Sequence of chain 1.A:
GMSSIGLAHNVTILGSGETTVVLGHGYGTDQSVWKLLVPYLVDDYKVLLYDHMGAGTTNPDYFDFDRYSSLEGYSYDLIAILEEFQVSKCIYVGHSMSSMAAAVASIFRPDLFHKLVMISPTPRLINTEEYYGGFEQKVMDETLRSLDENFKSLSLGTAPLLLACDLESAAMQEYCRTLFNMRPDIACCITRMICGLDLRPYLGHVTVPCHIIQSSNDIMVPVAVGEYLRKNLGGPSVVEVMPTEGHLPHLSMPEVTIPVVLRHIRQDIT

The small molecule below binds the protein below.
Small molecule (SMILES): CCOc1ccc(CN2CCN(C/C=C/c3ccc(OC)cc3)CC2CCO)cc1

Binding-site contacts:
Ligand atom O26 contacts residue LEU154 of chain 1.A at 3.8 Å.
Ligand atom C17 contacts residue THR143 of chain 1.A at 3.7 Å.
Ligand atom C21 contacts residue MET140 of chain 1.A at 3.8 Å (hydrophobic).
Ligand atom C19 contacts residue HIS247 of chain 1.A at 4.0 Å.
Ligand atom C22 contacts residue ILE194 of chain 1.A at 3.1 Å (hydrophobic).
Ligand atom C17 contacts residue MET140 of chain 1.A at 3.6 Å (hydrophobic).
Ligand atom O26 contacts residue GOL1 of chain 1.C at 3.8 Å.
Ligand atom C16 contacts residue GOL1 of chain 1.C at 3.5 Å.
Ligand atom C19 contacts residue SER96 of chain 1.A at 3.7 Å.
Ligand atom C23 contacts residue SER96 of chain 1.A at 3.2 Å.
Ligand atom O24 contacts residue THR122 of chain 1.A at 3.3 Å (h-bond).
Ligand atom C08 contacts residue ILE194 of chain 1.A at 3.8 Å (hydrophobic).
Ligand atom C11 contacts residue ILE194 of chain 1.A at 3.8 Å (hydrophobic).
Ligand atom C28 contacts residue PHE135 of chain 1.A at 3.9 Å (hydrophobic).
Ligand atom C03 contacts residue THR191 of chain 1.A at 4.0 Å.
Ligand atom C10 contacts residue THR143 of chain 1.A at 4.0 Å.
Ligand atom O26 contacts residue THR158 of chain 1.A at 2.6 Å (h-bond).
Ligand atom C15 contacts residue PHE135 of chain 1.A at 3.7 Å (hydrophobic).
Ligand atom C20 contacts residue PHE135 of chain 1.A at 4.0 Å (hydrophobic).
Ligand atom C09 contacts residue MET220 of chain 1.A at 3.9 Å (hydrophobic).
Ligand atom C27 contacts residue THR158 of chain 1.A at 3.3 Å.
Ligand atom C29 contacts residue ILE194 of chain 1.A at 3.6 Å (hydrophobic).
Ligand atom C06 contacts residue CYS195 of chain 1.A at 3.9 Å (hydrophobic).
Ligand atom C11 contacts residue MET220 of chain 1.A at 3.8 Å (hydrophobic).
Ligand atom O25 contacts residue PHE135 of chain 1.A at 3.5 Å.
Ligand atom C29 contacts residue THR122 of chain 1.A at 3.5 Å.
Ligand atom C20 contacts residue GOL1 of chain 1.C at 3.3 Å.
Ligand atom C18 contacts residue ILE194 of chain 1.A at 3.6 Å (hydrophobic).
Ligand atom C28 contacts residue GOL1 of chain 1.C at 3.8 Å.
Ligand atom C29 contacts residue LEU197 of chain 1.A at 3.9 Å (hydrophobic).
Ligand atom C07 contacts residue ILE194 of chain 1.A at 3.5 Å (hydrophobic).
Ligand atom C23 contacts residue THR122 of chain 1.A at 3.9 Å.
Ligand atom C27 contacts residue LEU154 of chain 1.A at 3.9 Å (hydrophobic).
Ligand atom C13 contacts residue TYR27 of chain 1.A at 3.9 Å (hydrophobic).
Ligand atom C18 contacts residue LEU125 of chain 1.A at 3.7 Å (hydrophobic).
Ligand atom C27 contacts residue SER155 of chain 1.A at 3.9 Å.
Ligand atom C08 contacts residue MET220 of chain 1.A at 3.6 Å (hydrophobic).
Ligand atom C14 contacts residue THR122 of chain 1.A at 3.8 Å.
Ligand atom C22 contacts residue LEU125 of chain 1.A at 3.9 Å (hydrophobic).
Ligand atom C12 contacts residue LEU154 of chain 1.A at 3.7 Å (hydrophobic).